Sequence of chain 1.A:
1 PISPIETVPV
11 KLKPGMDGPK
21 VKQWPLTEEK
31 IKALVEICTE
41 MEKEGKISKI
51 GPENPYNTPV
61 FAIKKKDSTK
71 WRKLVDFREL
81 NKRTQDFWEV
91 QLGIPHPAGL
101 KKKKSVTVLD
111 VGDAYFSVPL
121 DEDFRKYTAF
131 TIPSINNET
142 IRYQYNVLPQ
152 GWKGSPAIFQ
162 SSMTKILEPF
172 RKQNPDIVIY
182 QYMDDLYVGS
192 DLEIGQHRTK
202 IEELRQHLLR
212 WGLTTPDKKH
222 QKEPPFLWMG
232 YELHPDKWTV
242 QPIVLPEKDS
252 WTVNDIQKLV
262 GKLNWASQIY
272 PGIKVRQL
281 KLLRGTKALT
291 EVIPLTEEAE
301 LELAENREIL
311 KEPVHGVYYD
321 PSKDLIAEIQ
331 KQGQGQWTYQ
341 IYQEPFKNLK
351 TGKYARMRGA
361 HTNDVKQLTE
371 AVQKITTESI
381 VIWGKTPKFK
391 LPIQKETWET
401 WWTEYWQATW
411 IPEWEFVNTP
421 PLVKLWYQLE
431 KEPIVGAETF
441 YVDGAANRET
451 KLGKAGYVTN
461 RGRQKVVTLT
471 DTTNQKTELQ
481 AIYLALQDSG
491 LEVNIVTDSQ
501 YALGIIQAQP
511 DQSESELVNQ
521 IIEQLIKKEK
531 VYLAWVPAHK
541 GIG

Sequence of chain 1.B:
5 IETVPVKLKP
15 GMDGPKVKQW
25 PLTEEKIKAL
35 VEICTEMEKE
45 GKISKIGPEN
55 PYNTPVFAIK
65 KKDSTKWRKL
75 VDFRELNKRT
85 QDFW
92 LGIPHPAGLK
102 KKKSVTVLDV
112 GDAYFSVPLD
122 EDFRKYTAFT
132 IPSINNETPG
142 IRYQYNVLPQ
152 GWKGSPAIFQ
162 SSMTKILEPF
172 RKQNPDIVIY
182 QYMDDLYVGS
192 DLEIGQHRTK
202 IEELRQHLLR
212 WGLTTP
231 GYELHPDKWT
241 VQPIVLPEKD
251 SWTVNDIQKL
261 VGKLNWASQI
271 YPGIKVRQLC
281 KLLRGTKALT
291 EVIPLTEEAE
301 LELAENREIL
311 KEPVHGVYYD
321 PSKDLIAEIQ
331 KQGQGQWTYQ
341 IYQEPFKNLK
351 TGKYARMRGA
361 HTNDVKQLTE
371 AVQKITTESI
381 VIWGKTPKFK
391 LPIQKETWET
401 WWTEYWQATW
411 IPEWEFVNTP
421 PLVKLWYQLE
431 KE

Binding-site contacts:
Ligand atom N14 contacts residue LEU100 of chain 1.A at 3.5 Å.
Ligand atom C13 contacts residue GLU138 of chain 1.B at 3.7 Å.
Ligand atom C15 contacts residue TYR181 of chain 1.A at 3.3 Å (hydrophobic).
Ligand atom C11 contacts residue VAL179 of chain 1.A at 3.5 Å (hydrophobic).
Ligand atom S9 contacts residue LYS101 of chain 1.A at 3.2 Å (salt-bridge).
Ligand atom CA contacts residue LEU234 of chain 1.A at 3.7 Å (hydrophobic).
Ligand atom N8 contacts residue LEU100 of chain 1.A at 3.6 Å.
Ligand atom C9 contacts residue LYS101 of chain 1.A at 3.6 Å.
Ligand atom CB contacts residue TYR188 of chain 1.A at 3.5 Å (hydrophobic).
Ligand atom C17 contacts residue TYR181 of chain 1.A at 3.9 Å (hydrophobic).
Ligand atom C13 contacts residue TYR181 of chain 1.A at 3.5 Å (hydrophobic).
Ligand atom C16 contacts residue TYR181 of chain 1.A at 3.4 Å (hydrophobic).
Ligand atom C6 contacts residue TYR318 of chain 1.A at 3.8 Å (hydrophobic).
Ligand atom C9 contacts residue LEU100 of chain 1.A at 3.9 Å (hydrophobic).
Ligand atom C1 contacts residue LEU100 of chain 1.A at 3.6 Å (hydrophobic).
Ligand atom C12 contacts residue VAL179 of chain 1.A at 3.8 Å (hydrophobic).
Ligand atom C5 contacts residue HIS235 of chain 1.A at 3.4 Å.
Ligand atom O17 contacts residue TYR188 of chain 1.A at 3.0 Å.
Ligand atom C1 contacts residue LYS101 of chain 1.A at 3.3 Å.
Ligand atom CL7 contacts residue HIS235 of chain 1.A at 3.6 Å.
Ligand atom C6 contacts residue LYS101 of chain 1.A at 3.0 Å.
Ligand atom C3 contacts residue VAL106 of chain 1.A at 3.6 Å (hydrophobic).
Ligand atom N14 contacts residue GLU138 of chain 1.B at 2.6 Å (salt-bridge).
Ligand atom C5 contacts residue TYR318 of chain 1.A at 3.3 Å (hydrophobic).
Ligand atom C12 contacts residue TYR181 of chain 1.A at 3.9 Å (hydrophobic).
Ligand atom CB contacts residue LEU234 of chain 1.A at 3.8 Å (hydrophobic).
Ligand atom C15 contacts residue LEU100 of chain 1.A at 3.6 Å (hydrophobic).
Ligand atom N8 contacts residue LYS103 of chain 1.A at 3.8 Å.
Ligand atom N14 contacts residue TYR181 of chain 1.A at 3.5 Å.
Ligand atom F18 contacts residue VAL106 of chain 1.A at 3.7 Å.
Ligand atom CB contacts residue PHE227 of chain 1.A at 3.4 Å (hydrophobic).
Ligand atom N8 contacts residue LYS101 of chain 1.A at 2.7 Å (salt-bridge).
Ligand atom C4 contacts residue VAL106 of chain 1.A at 3.8 Å (hydrophobic).
Ligand atom S9 contacts residue LYS103 of chain 1.A at 3.8 Å.
Ligand atom F18 contacts residue TYR188 of chain 1.A at 3.0 Å.
Ligand atom N2 contacts residue LEU100 of chain 1.A at 3.6 Å.
Ligand atom C17 contacts residue TYR188 of chain 1.A at 3.8 Å (hydrophobic).
Ligand atom C15 contacts residue GLU138 of chain 1.B at 3.2 Å.
Ligand atom C18 contacts residue TYR188 of chain 1.A at 3.4 Å (hydrophobic).
Ligand atom CL7 contacts residue LEU234 of chain 1.A at 3.7 Å.

The protein below binds the small molecule below.
Small molecule (SMILES): CCOc1ccnc(CCNC(=S)Nc2ccc(Cl)cn2)c1F